A small-molecule ligand and the protein it binds are described below.
Small molecule (SMILES): C[C@H](C[C@@H](C[C@H](C[C@@H](C[C@@H](CCN1CCCC1=O)N1CCCC1=O)N1CCCC1=O)N1CCCC1=O)N1CCCC1=O)N1CCCC1=O

Binding-site contacts:
Ligand atom C22 contacts residue PHE66 of chain 8.A at 3.7 Å (hydrophobic).
Ligand atom N03 contacts residue PHE66 of chain 8.A at 4.5 Å.
Ligand atom C25 contacts residue GLU81 of chain 8.A at 3.9 Å.
Ligand atom C01 contacts residue MET32 of chain 8.A at 4.5 Å (hydrophobic).
Ligand atom C22 contacts residue LEU36 of chain 8.A at 4.2 Å (hydrophobic).
Ligand atom O04 contacts residue PHE66 of chain 8.A at 4.3 Å.
Ligand atom C04 contacts residue MET32 of chain 8.A at 3.6 Å (hydrophobic).
Ligand atom C06 contacts residue MET32 of chain 8.A at 3.5 Å (hydrophobic).
Ligand atom C25 contacts residue PHE66 of chain 8.A at 4.3 Å (hydrophobic).
Ligand atom C25 contacts residue ILE79 of chain 8.A at 4.3 Å (hydrophobic).
Ligand atom O02 contacts residue ILE79 of chain 8.A at 4.1 Å.
Ligand atom O03 contacts residue ILE79 of chain 8.A at 4.5 Å.
Ligand atom C33 contacts residue ASP70 of chain 8.A at 4.5 Å.
Ligand atom C05 contacts residue MET32 of chain 8.A at 4.2 Å (hydrophobic).
Ligand atom C30 contacts residue PHE66 of chain 8.A at 4.2 Å (hydrophobic).
Ligand atom O04 contacts residue MET32 of chain 8.A at 3.9 Å.
Ligand atom C24 contacts residue ILE79 of chain 8.A at 3.6 Å (hydrophobic).
Ligand atom C24 contacts residue GLU81 of chain 8.A at 4.3 Å.
Ligand atom C03 contacts residue MET32 of chain 8.A at 4.3 Å (hydrophobic).
Ligand atom C02 contacts residue MET32 of chain 8.A at 3.6 Å (hydrophobic).
Ligand atom C32 contacts residue ASP70 of chain 8.A at 3.8 Å.
Ligand atom C25 contacts residue GLY82 of chain 8.A at 4.1 Å.
Ligand atom C33 contacts residue PHE66 of chain 8.A at 4.4 Å (hydrophobic).
Ligand atom C23 contacts residue ILE79 of chain 8.A at 4.1 Å (hydrophobic).
Ligand atom C24 contacts residue PHE66 of chain 8.A at 4.3 Å (hydrophobic).
Ligand atom C31 contacts residue PHE66 of chain 8.A at 4.0 Å (hydrophobic).
Ligand atom C32 contacts residue PHE66 of chain 8.A at 4.2 Å (hydrophobic).
Ligand atom C22 contacts residue GLY82 of chain 8.A at 4.5 Å.

Sequence of chain 8.A:
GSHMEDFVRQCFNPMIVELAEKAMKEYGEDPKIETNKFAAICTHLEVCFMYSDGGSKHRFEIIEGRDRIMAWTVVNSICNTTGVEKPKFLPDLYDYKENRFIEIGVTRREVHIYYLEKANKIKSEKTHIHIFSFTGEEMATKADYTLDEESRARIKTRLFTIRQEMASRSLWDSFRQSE